Sequence of chain 2.B:
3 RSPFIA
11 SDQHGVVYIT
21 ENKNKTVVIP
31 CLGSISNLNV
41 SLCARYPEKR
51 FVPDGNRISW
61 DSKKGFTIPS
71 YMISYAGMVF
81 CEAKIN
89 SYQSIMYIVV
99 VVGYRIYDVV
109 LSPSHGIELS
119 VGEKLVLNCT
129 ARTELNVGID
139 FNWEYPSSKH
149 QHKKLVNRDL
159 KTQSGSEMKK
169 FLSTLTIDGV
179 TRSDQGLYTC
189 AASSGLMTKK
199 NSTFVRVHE

A small-molecule ligand and the protein it binds are described below.
Small molecule (SMILES): CC(=O)N[C@H]1[C@H](O[C@H]2[C@H](O)[C@@H](NC(C)=O)CO[C@@H]2CO)O[C@H](CO)[C@@H](O)[C@@H]1O

Binding-site contacts:
Ligand atom C8 contacts residue ARG156 of chain 2.B at 3.1 Å.
Ligand atom C7 contacts residue SER110 of chain 2.B at 4.0 Å.
Ligand atom O7 contacts residue ASN126 of chain 2.B at 4.1 Å.
Ligand atom O6 contacts residue ASN126 of chain 2.B at 3.8 Å.
Ligand atom C2 contacts residue ASN126 of chain 2.B at 4.1 Å.
Ligand atom N2 contacts residue VAL124 of chain 2.B at 4.2 Å.
Ligand atom C7 contacts residue VAL124 of chain 2.B at 4.4 Å (hydrophobic).
Ligand atom C6 contacts residue LEU170 of chain 2.B at 4.3 Å (hydrophobic).
Ligand atom C8 contacts residue VAL124 of chain 2.B at 3.5 Å (hydrophobic).
Ligand atom C1 contacts residue ASN126 of chain 2.B at 2.7 Å.
Ligand atom C7 contacts residue ASN126 of chain 2.B at 4.0 Å.
Ligand atom O5 contacts residue ASN126 of chain 2.B at 2.7 Å (h-bond).
Ligand atom C8 contacts residue SER110 of chain 2.B at 3.8 Å.
Ligand atom C6 contacts residue ASN126 of chain 2.B at 4.2 Å.
Ligand atom C8 contacts residue PRO111 of chain 2.B at 4.0 Å (hydrophobic).
Ligand atom C5 contacts residue ASN126 of chain 2.B at 3.6 Å.
Ligand atom N2 contacts residue ASN126 of chain 2.B at 4.0 Å.
Ligand atom O6 contacts residue LEU170 of chain 2.B at 3.4 Å.
Ligand atom O7 contacts residue SER110 of chain 2.B at 2.9 Å (h-bond).